This protein binds this small molecule.
Small molecule (SMILES): O=C([O-])CC(=O)C(=O)O

Sequence of chain 1.A:
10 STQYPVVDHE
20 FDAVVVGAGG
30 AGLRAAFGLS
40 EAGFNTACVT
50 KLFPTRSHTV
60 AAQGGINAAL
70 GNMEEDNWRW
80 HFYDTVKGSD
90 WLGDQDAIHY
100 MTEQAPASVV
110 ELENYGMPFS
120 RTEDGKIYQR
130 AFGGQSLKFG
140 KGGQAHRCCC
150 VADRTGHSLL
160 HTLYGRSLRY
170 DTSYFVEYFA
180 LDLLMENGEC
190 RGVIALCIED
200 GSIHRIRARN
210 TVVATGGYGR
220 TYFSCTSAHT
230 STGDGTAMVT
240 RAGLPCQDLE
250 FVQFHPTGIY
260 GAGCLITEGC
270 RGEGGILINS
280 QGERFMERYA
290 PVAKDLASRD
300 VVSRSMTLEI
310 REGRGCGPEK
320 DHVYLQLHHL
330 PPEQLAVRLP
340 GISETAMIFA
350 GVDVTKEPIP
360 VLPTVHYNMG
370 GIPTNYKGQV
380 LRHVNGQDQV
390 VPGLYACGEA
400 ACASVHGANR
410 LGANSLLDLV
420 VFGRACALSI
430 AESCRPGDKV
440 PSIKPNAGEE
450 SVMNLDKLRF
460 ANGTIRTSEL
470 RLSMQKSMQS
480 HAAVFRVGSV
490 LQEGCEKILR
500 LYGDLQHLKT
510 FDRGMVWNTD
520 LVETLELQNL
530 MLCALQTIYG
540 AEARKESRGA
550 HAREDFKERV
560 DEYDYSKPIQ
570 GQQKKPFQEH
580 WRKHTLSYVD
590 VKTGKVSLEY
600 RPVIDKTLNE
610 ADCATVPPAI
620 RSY

Binding-site contacts:
Ligand atom C4 contacts residue PHE131 of chain 1.A at 4.0 Å (hydrophobic).
Ligand atom O5 contacts residue GLN62 of chain 1.A at 3.4 Å.
Ligand atom O1 contacts residue ARG298 of chain 1.A at 2.7 Å (salt-bridge).
Ligand atom O1 contacts residue ALA412 of chain 1.A at 3.0 Å (h-bond).
Ligand atom C2 contacts residue FAD1 of chain 1.E at 3.3 Å.
Ligand atom O3 contacts residue HIS365 of chain 1.A at 3.2 Å.
Ligand atom O4 contacts residue THR266 of chain 1.A at 2.7 Å (h-bond).
Ligand atom O1 contacts residue GLY411 of chain 1.A at 4.0 Å.
Ligand atom C3 contacts residue ARG298 of chain 1.A at 3.9 Å.
Ligand atom O4 contacts residue GLU267 of chain 1.A at 2.7 Å (salt-bridge).
Ligand atom C1 contacts residue HIS365 of chain 1.A at 3.7 Å.
Ligand atom C3 contacts residue LEU264 of chain 1.A at 3.8 Å (hydrophobic).
Ligand atom O3 contacts residue LEU264 of chain 1.A at 3.0 Å.
Ligand atom O1 contacts residue ARG409 of chain 1.A at 2.7 Å (salt-bridge).
Ligand atom C4 contacts residue THR266 of chain 1.A at 3.3 Å.
Ligand atom O1 contacts residue FAD1 of chain 1.E at 3.0 Å (h-bond).
Ligand atom O5 contacts residue FAD1 of chain 1.E at 3.1 Å (h-bond).
Ligand atom O2 contacts residue FAD1 of chain 1.E at 3.1 Å.
Ligand atom C3 contacts residue HIS254 of chain 1.A at 3.6 Å.
Ligand atom C2 contacts residue ARG298 of chain 1.A at 3.2 Å.
Ligand atom C1 contacts residue FAD1 of chain 1.E at 3.1 Å.
Ligand atom C4 contacts residue GLU267 of chain 1.A at 3.6 Å.
Ligand atom C4 contacts residue FAD1 of chain 1.E at 3.6 Å.
Ligand atom O3 contacts residue HIS254 of chain 1.A at 2.8 Å.
Ligand atom O4 contacts residue PHE131 of chain 1.A at 3.1 Å.
Ligand atom O5 contacts residue GLY63 of chain 1.A at 2.7 Å (h-bond).
Ligand atom O4 contacts residue GLY63 of chain 1.A at 3.6 Å.
Ligand atom C4 contacts residue LEU264 of chain 1.A at 3.8 Å (hydrophobic).
Ligand atom O2 contacts residue HIS365 of chain 1.A at 2.7 Å (h-bond).
Ligand atom C1 contacts residue ARG409 of chain 1.A at 3.1 Å.
Ligand atom O5 contacts residue LEU264 of chain 1.A at 3.4 Å.
Ligand atom O2 contacts residue ARG409 of chain 1.A at 2.6 Å (salt-bridge).
Ligand atom C3 contacts residue FAD1 of chain 1.E at 3.5 Å.
Ligand atom C4 contacts residue GLY63 of chain 1.A at 3.6 Å.
Ligand atom C2 contacts residue HIS365 of chain 1.A at 3.8 Å.
Ligand atom O4 contacts residue GLY268 of chain 1.A at 3.8 Å.
Ligand atom O5 contacts residue THR266 of chain 1.A at 3.2 Å (h-bond).
Ligand atom C1 contacts residue ARG298 of chain 1.A at 2.6 Å.
Ligand atom O3 contacts residue ARG298 of chain 1.A at 4.0 Å.
Ligand atom O2 contacts residue ARG298 of chain 1.A at 2.7 Å (salt-bridge).